Sequence of chain 1.A:
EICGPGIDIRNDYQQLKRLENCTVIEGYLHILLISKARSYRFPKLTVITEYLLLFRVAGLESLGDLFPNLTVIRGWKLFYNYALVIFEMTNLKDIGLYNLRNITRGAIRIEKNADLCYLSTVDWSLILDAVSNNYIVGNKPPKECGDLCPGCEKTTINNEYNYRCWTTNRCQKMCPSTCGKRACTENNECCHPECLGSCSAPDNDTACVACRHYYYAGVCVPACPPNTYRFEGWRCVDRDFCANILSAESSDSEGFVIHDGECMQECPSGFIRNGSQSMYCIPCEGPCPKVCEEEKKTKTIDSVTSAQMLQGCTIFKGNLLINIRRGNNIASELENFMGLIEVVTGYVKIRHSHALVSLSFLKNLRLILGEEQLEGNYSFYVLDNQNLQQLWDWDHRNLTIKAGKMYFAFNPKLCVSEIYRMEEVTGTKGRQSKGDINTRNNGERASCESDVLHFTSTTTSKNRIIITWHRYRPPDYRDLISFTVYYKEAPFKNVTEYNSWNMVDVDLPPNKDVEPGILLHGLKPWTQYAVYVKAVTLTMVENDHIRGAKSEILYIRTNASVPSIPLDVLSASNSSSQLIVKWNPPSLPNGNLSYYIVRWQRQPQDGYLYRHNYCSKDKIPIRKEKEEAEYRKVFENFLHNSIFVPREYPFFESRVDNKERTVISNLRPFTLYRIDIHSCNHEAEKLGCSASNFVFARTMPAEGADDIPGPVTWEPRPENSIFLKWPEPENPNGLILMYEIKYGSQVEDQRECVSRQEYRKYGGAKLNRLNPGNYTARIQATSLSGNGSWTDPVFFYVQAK

Sequence of chain 1.B:
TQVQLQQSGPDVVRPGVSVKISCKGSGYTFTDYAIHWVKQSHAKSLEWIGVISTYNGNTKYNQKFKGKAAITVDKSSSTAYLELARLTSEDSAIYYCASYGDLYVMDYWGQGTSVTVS

Binding-site contacts:
Ligand atom O7 contacts residue ASN21 of chain 1.A at 3.8 Å.
Ligand atom N2 contacts residue ASN21 of chain 1.A at 2.9 Å (h-bond).
Ligand atom C1 contacts residue ASN21 of chain 1.A at 1.4 Å.
Ligand atom O5 contacts residue ASN21 of chain 1.A at 2.4 Å (h-bond).
Ligand atom C5 contacts residue ASN21 of chain 1.A at 3.7 Å.
Ligand atom C8 contacts residue SER77 of chain 1.B at 4.4 Å.
Ligand atom N2 contacts residue SER77 of chain 1.B at 4.2 Å.
Ligand atom C3 contacts residue ASN21 of chain 1.A at 3.8 Å.
Ligand atom O3 contacts residue SER77 of chain 1.B at 4.3 Å.
Ligand atom C4 contacts residue ASN21 of chain 1.A at 4.2 Å.
Ligand atom C2 contacts residue ASN21 of chain 1.A at 2.5 Å.
Ligand atom C7 contacts residue GLU20 of chain 1.A at 4.3 Å.
Ligand atom C7 contacts residue ASN21 of chain 1.A at 3.5 Å.
Ligand atom O6 contacts residue ASN21 of chain 1.A at 4.3 Å.
Ligand atom O7 contacts residue GLU20 of chain 1.A at 3.2 Å (salt-bridge).

A small-molecule ligand and the protein it binds are described below.
Small molecule (SMILES): CC(=O)N[C@@H]1[C@@H](O)[C@H](O)[C@@H](CO)O[C@H]1O